The small molecule below binds the protein below.
Small molecule (SMILES): N#C[C@H](Cc1cccc(N=[S@@](=O)(F)N2CCC(C(N)=O)CC2)c1)NC(=O)OCc1ccccc1

Sequence of chain 1.A:
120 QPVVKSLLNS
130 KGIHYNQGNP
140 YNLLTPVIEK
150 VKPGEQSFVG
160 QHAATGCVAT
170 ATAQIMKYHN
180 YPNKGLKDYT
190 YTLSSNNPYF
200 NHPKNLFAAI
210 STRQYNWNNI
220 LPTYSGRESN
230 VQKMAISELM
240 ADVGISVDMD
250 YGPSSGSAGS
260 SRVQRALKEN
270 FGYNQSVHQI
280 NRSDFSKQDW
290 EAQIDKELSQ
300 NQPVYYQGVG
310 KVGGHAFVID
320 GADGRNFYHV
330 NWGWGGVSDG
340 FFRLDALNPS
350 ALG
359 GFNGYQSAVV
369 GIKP

Binding-site contacts:
Ligand atom C02 contacts residue GLY313 of chain 1.A at 3.7 Å.
Ligand atom C02 contacts residue CYS166 of chain 1.A at 3.7 Å (hydrophobic).
Ligand atom C25 contacts residue SER254 of chain 1.A at 3.0 Å.
Ligand atom N26 contacts residue CYS166 of chain 1.A at 2.9 Å (h-bond).
Ligand atom C31 contacts residue GLN306 of chain 1.A at 3.2 Å.
Ligand atom C20 contacts residue GLY313 of chain 1.A at 3.5 Å.
Ligand atom C04 contacts residue CYS166 of chain 1.A at 3.7 Å (hydrophobic).
Ligand atom N03 contacts residue CYS166 of chain 1.A at 3.0 Å (h-bond).
Ligand atom C05 contacts residue GLY313 of chain 1.A at 3.8 Å.
Ligand atom C30 contacts residue SER256 of chain 1.A at 3.3 Å.
Ligand atom O01 contacts residue GLY255 of chain 1.A at 3.2 Å.
Ligand atom C15 contacts residue VAL308 of chain 1.A at 3.8 Å (hydrophobic).
Ligand atom C31 contacts residue ALA257 of chain 1.A at 3.6 Å (hydrophobic).
Ligand atom C13 contacts residue VAL308 of chain 1.A at 3.8 Å (hydrophobic).
Ligand atom C04 contacts residue SER254 of chain 1.A at 3.2 Å.
Ligand atom C33 contacts residue GLN306 of chain 1.A at 3.6 Å.
Ligand atom N09 contacts residue GLY312 of chain 1.A at 3.6 Å.
Ligand atom C33 contacts residue VAL308 of chain 1.A at 3.5 Å (hydrophobic).
Ligand atom C28 contacts residue SER256 of chain 1.A at 3.3 Å.
Ligand atom C07 contacts residue GLY313 of chain 1.A at 3.5 Å.
Ligand atom C29 contacts residue SER256 of chain 1.A at 3.8 Å.
Ligand atom O01 contacts residue SER256 of chain 1.A at 3.0 Å (h-bond).
Ligand atom N26 contacts residue GLN136 of chain 1.A at 3.0 Å (h-bond).
Ligand atom N12 contacts residue GLY313 of chain 1.A at 3.3 Å (h-bond).
Ligand atom N03 contacts residue GLY313 of chain 1.A at 3.2 Å (h-bond).
Ligand atom C30 contacts residue GLN306 of chain 1.A at 3.7 Å.
Ligand atom C24 contacts residue SER253 of chain 1.A at 3.7 Å.
Ligand atom C32 contacts residue GLN306 of chain 1.A at 3.2 Å.
Ligand atom N26 contacts residue GLY165 of chain 1.A at 3.8 Å.
Ligand atom C32 contacts residue VAL308 of chain 1.A at 3.5 Å (hydrophobic).
Ligand atom N26 contacts residue SER254 of chain 1.A at 3.4 Å (h-bond).
Ligand atom C25 contacts residue CYS166 of chain 1.A at 3.3 Å (hydrophobic).
Ligand atom C34 contacts residue GLY307 of chain 1.A at 3.8 Å.
Ligand atom C33 contacts residue GLY307 of chain 1.A at 3.4 Å.
Ligand atom N09 contacts residue GLY313 of chain 1.A at 3.6 Å.
Ligand atom C30 contacts residue ALA257 of chain 1.A at 3.4 Å (hydrophobic).
Ligand atom C34 contacts residue HIS314 of chain 1.A at 3.4 Å.
Ligand atom C34 contacts residue GLY313 of chain 1.A at 3.6 Å.
Ligand atom O27 contacts residue GLY313 of chain 1.A at 3.3 Å (h-bond).
Ligand atom O27 contacts residue HIS314 of chain 1.A at 3.7 Å.